Binding-site contacts:
Ligand atom N7 contacts residue ARG277 of chain 1.A at 3.5 Å (salt-bridge).
Ligand atom O5' contacts residue GLY206 of chain 1.A at 3.6 Å (h-bond).
Ligand atom C4 contacts residue GLY344 of chain 1.A at 3.2 Å.
Ligand atom N3B contacts residue THR16 of chain 1.A at 3.1 Å (h-bond).
Ligand atom PB contacts residue THR17 of chain 1.A at 3.2 Å.
Ligand atom N3B contacts residue GLY15 of chain 1.A at 3.5 Å.
Ligand atom N7 contacts residue ARG347 of chain 1.A at 3.4 Å (salt-bridge).
Ligand atom O2B contacts residue GLY206 of chain 1.A at 2.8 Å (h-bond).
Ligand atom PA contacts residue GLY344 of chain 1.A at 3.5 Å.
Ligand atom O1A contacts residue GLY344 of chain 1.A at 2.8 Å (h-bond).
Ligand atom O2B contacts residue GLY205 of chain 1.A at 3.5 Å.
Ligand atom N1 contacts residue SER280 of chain 1.A at 2.7 Å (h-bond).
Ligand atom O2A contacts residue ASP371 of chain 1.A at 3.4 Å.
Ligand atom N3 contacts residue GLY344 of chain 1.A at 3.6 Å (h-bond).
Ligand atom C8 contacts residue ARG277 of chain 1.A at 3.5 Å.
Ligand atom O3' contacts residue GLY206 of chain 1.A at 3.5 Å.
Ligand atom O3A contacts residue THR17 of chain 1.A at 3.1 Å (h-bond).
Ligand atom O2' contacts residue GOL1 of chain 1.J at 3.4 Å (h-bond).
Ligand atom O4' contacts residue SER345 of chain 1.A at 3.5 Å (h-bond).
Ligand atom O5' contacts residue GLY344 of chain 1.A at 3.3 Å (h-bond).
Ligand atom C2' contacts residue GLU273 of chain 1.A at 3.6 Å.
Ligand atom O2A contacts residue TYR18 of chain 1.A at 3.5 Å.
Ligand atom C5' contacts residue GLY206 of chain 1.A at 3.5 Å.
Ligand atom C3' contacts residue GOL1 of chain 1.J at 3.3 Å.
Ligand atom O3' contacts residue GLY234 of chain 1.A at 3.4 Å.
Ligand atom N6 contacts residue ARG347 of chain 1.A at 3.5 Å.
Ligand atom C4' contacts residue GLY206 of chain 1.A at 3.5 Å.
Ligand atom C2 contacts residue SER280 of chain 1.A at 3.4 Å.
Ligand atom O3' contacts residue LYS276 of chain 1.A at 3.4 Å (salt-bridge).
Ligand atom C5 contacts residue GLY344 of chain 1.A at 3.5 Å.
Ligand atom O2B contacts residue THR17 of chain 1.A at 3.0 Å (h-bond).
Ligand atom O1B contacts residue PO41 of chain 1.K at 3.3 Å (h-bond).
Ligand atom O2' contacts residue GLU273 of chain 1.A at 3.0 Å (salt-bridge).
Ligand atom N9 contacts residue GLY344 of chain 1.A at 3.4 Å (h-bond).
Ligand atom N3B contacts residue TYR18 of chain 1.A at 2.6 Å (h-bond).
Ligand atom O1A contacts residue GLY343 of chain 1.A at 3.1 Å.
Ligand atom O2' contacts residue LYS276 of chain 1.A at 2.8 Å (salt-bridge).
Ligand atom N3B contacts residue THR17 of chain 1.A at 2.8 Å (h-bond).
Ligand atom O3' contacts residue GOL1 of chain 1.J at 2.5 Å (h-bond).
Ligand atom O4' contacts residue GLY344 of chain 1.A at 3.3 Å.

The protein below binds the small molecule below.
Small molecule (SMILES): Nc1ncnc2c1ncn2[C@@H]1O[C@H](CO[P](=O)(O)O[P](N)(=O)O)[C@@H](O)[C@H]1O

Sequence of chain 1.A:
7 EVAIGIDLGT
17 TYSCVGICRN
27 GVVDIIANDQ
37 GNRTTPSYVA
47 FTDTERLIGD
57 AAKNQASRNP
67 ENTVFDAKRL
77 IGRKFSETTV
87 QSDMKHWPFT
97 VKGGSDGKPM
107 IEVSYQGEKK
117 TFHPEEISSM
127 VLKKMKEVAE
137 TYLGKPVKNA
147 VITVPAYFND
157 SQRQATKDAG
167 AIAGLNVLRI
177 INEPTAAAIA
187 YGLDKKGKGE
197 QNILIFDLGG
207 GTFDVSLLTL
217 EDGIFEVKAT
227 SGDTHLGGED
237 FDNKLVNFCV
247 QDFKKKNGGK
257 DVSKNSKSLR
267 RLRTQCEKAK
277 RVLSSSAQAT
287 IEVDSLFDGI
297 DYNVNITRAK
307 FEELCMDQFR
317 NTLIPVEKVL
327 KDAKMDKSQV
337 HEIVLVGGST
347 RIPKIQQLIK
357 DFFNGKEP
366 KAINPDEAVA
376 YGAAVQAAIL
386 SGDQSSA